This small molecule binds to this protein.
Small molecule (SMILES): Cc1cn([C@H]2C[C@H](O)[C@@H](COP(=O)(O)OP(=O)(O)O[C@H]3O[C@H](C)[C@@H](N)[C@H](O)[C@H]3O)O2)c(=O)[nH]c1=O

Sequence of chain 1.A:
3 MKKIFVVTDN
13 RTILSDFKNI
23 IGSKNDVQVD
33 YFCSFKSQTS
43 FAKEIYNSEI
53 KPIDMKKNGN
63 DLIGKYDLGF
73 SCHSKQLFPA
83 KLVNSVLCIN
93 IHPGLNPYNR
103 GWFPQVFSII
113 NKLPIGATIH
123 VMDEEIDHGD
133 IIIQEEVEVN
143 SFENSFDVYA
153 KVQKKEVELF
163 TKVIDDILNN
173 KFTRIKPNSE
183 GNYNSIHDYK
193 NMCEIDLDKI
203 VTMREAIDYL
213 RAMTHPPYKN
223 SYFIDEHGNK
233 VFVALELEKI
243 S

Binding-site contacts:
Ligand atom O3P contacts residue TYR151 of chain 1.A at 3.1 Å (h-bond).
Ligand atom C5 contacts residue TYR151 of chain 1.A at 3.4 Å (hydrophobic).
Ligand atom C1 contacts residue HIS217 of chain 1.A at 3.5 Å.
Ligand atom O4 contacts residue HIS217 of chain 1.A at 3.4 Å (h-bond).
Ligand atom O4 contacts residue TYR220 of chain 1.A at 3.5 Å.
Ligand atom O5G contacts residue HIS75 of chain 1.A at 3.4 Å.
Ligand atom O3G contacts residue LYS77 of chain 1.A at 3.7 Å.
Ligand atom O21 contacts residue ASN222 of chain 1.A at 2.7 Å (h-bond).
Ligand atom C21 contacts residue ASN222 of chain 1.A at 3.6 Å.
Ligand atom O5G contacts residue SER76 of chain 1.A at 3.7 Å.
Ligand atom OPP contacts residue TYR151 of chain 1.A at 3.7 Å.
Ligand atom C4 contacts residue HIS217 of chain 1.A at 3.7 Å.
Ligand atom O4P contacts residue HIS75 of chain 1.A at 2.9 Å (h-bond).
Ligand atom O2G contacts residue LYS77 of chain 1.A at 3.1 Å.
Ligand atom C51 contacts residue PHE105 of chain 1.A at 3.6 Å (hydrophobic).
Ligand atom C21 contacts residue TYR220 of chain 1.A at 3.4 Å (hydrophobic).
Ligand atom N31 contacts residue TYR220 of chain 1.A at 3.3 Å.
Ligand atom O3P contacts residue ASN12 of chain 1.A at 3.4 Å (h-bond).
Ligand atom C3 contacts residue PHE105 of chain 1.A at 3.0 Å (hydrophobic).
Ligand atom C2G contacts residue LYS77 of chain 1.A at 3.6 Å.
Ligand atom O3G contacts residue TRP104 of chain 1.A at 3.7 Å.
Ligand atom O3 contacts residue PHE105 of chain 1.A at 3.0 Å.
Ligand atom O2P contacts residue TYR220 of chain 1.A at 3.0 Å (h-bond).
Ligand atom N11 contacts residue TYR220 of chain 1.A at 3.4 Å.
Ligand atom O3 contacts residue TYR151 of chain 1.A at 3.7 Å.
Ligand atom C61 contacts residue TYR220 of chain 1.A at 3.5 Å (hydrophobic).
Ligand atom C41 contacts residue TYR220 of chain 1.A at 3.5 Å (hydrophobic).
Ligand atom C4 contacts residue TYR151 of chain 1.A at 3.7 Å (hydrophobic).
Ligand atom C2 contacts residue HIS217 of chain 1.A at 3.7 Å.
Ligand atom O21 contacts residue HIS217 of chain 1.A at 3.3 Å.
Ligand atom O3P contacts residue HIS75 of chain 1.A at 3.8 Å.
Ligand atom C1G contacts residue HIS75 of chain 1.A at 3.6 Å.
Ligand atom O3 contacts residue GLN107 of chain 1.A at 2.9 Å (h-bond).
Ligand atom N31 contacts residue ASN222 of chain 1.A at 2.9 Å (h-bond).
Ligand atom P2 contacts residue HIS75 of chain 1.A at 3.6 Å.
Ligand atom C2 contacts residue PHE105 of chain 1.A at 3.5 Å (hydrophobic).
Ligand atom C61 contacts residue PHE105 of chain 1.A at 3.4 Å (hydrophobic).
Ligand atom N4A contacts residue TRP104 of chain 1.A at 3.4 Å.
Ligand atom P2 contacts residue TYR151 of chain 1.A at 3.4 Å.
Ligand atom O4P contacts residue TYR151 of chain 1.A at 3.0 Å (h-bond).